Sequence of chain 1.A:
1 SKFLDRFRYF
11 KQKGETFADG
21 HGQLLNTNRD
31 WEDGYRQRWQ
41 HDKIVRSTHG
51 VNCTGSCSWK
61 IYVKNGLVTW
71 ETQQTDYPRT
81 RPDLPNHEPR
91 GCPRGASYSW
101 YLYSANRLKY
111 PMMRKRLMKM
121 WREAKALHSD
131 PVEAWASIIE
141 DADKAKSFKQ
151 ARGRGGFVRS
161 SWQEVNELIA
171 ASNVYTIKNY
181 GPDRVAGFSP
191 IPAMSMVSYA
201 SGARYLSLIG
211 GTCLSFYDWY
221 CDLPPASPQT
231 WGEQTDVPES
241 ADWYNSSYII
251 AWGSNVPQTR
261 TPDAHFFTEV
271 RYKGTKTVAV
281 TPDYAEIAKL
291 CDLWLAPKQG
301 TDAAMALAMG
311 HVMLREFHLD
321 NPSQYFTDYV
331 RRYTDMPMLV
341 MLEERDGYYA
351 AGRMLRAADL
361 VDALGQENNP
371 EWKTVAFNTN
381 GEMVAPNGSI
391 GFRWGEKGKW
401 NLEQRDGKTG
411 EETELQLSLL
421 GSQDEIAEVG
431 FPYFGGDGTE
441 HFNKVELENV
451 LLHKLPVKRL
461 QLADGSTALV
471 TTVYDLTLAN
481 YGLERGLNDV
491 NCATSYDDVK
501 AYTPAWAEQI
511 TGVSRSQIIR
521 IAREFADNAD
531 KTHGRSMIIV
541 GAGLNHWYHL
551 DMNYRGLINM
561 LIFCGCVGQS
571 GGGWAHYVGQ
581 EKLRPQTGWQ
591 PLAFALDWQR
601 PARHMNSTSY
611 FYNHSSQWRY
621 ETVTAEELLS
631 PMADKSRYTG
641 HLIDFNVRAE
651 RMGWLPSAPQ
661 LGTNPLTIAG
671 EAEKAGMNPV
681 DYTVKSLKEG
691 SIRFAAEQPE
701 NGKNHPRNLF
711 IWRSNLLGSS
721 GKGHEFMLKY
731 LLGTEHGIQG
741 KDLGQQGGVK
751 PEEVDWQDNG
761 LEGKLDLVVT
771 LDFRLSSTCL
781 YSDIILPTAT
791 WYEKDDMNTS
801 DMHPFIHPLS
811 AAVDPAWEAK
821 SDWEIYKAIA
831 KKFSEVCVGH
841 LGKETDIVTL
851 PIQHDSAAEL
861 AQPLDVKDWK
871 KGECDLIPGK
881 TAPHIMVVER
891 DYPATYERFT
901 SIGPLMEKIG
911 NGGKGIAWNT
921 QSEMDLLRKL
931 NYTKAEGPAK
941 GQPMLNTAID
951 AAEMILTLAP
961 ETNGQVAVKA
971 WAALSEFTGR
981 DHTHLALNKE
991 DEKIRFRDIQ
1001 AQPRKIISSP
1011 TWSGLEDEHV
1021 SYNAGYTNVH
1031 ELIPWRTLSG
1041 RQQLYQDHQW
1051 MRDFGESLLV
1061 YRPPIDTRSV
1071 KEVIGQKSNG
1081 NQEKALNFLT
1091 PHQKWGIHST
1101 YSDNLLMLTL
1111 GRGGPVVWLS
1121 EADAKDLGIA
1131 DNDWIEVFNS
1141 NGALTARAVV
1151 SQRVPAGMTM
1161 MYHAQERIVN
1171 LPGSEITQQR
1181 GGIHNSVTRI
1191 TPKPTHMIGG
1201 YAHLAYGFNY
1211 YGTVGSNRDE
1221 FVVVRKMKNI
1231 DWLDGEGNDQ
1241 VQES

The protein below binds the small molecule below.
Small molecule (SMILES): Nc1nc2c(c(=O)[nH]1)N[C@@H](/C(S)=C(/S)[C@H](O)CO[P](=O)(O)O[P](=O)(O)OC[C@H]1O[C@@H](n3cnc4c(=O)[nH]c(N)nc43)[C@H](O)[C@@H]1O)C=N2

Binding-site contacts:
Ligand atom S13 contacts residue MD11 of chain 1.E at 3.0 Å (h-bond).
Ligand atom N16 contacts residue ASN1185 of chain 1.A at 3.2 Å (h-bond).
Ligand atom N1 contacts residue ASP822 of chain 1.A at 2.8 Å (salt-bridge).
Ligand atom S12 contacts residue ASN52 of chain 1.A at 3.2 Å (h-bond).
Ligand atom C17 contacts residue ASN1217 of chain 1.A at 3.3 Å.
Ligand atom O2A contacts residue ILE1097 of chain 1.A at 3.1 Å (h-bond).
Ligand atom O2B contacts residue ASN715 of chain 1.A at 3.0 Å (h-bond).
Ligand atom N2 contacts residue LEU771 of chain 1.A at 2.9 Å (h-bond).
Ligand atom O14 contacts residue HIS1092 of chain 1.A at 3.1 Å (h-bond).
Ligand atom N2 contacts residue ASP822 of chain 1.A at 2.8 Å (salt-bridge).
Ligand atom S12 contacts residue 6MO1 of chain 1.F at 2.4 Å.
Ligand atom S13 contacts residue HIS1092 of chain 1.A at 3.2 Å.
Ligand atom O2A contacts residue THR1100 of chain 1.A at 2.7 Å (h-bond).
Ligand atom N7 contacts residue GLY50 of chain 1.A at 3.2 Å (h-bond).
Ligand atom O2A contacts residue HIS1098 of chain 1.A at 3.2 Å.
Ligand atom S12 contacts residue HIS1098 of chain 1.A at 2.9 Å.
Ligand atom O3' contacts residue ASP772 of chain 1.A at 2.7 Å (salt-bridge).
Ligand atom N17 contacts residue THR1090 of chain 1.A at 2.6 Å (h-bond).
Ligand atom O6 contacts residue LYS794 of chain 1.A at 2.8 Å (salt-bridge).
Ligand atom O3' contacts residue ARG774 of chain 1.A at 2.9 Å (salt-bridge).
Ligand atom N16 contacts residue THR1090 of chain 1.A at 3.1 Å (h-bond).
Ligand atom O1A contacts residue SER719 of chain 1.A at 3.2 Å (h-bond).
Ligand atom O1B contacts residue TYR220 of chain 1.A at 2.7 Å (h-bond).
Ligand atom O14 contacts residue ARG1218 of chain 1.A at 3.1 Å (salt-bridge).
Ligand atom N17 contacts residue ASN1217 of chain 1.A at 3.2 Å (h-bond).
Ligand atom N18 contacts residue ASN1185 of chain 1.A at 3.2 Å (h-bond).
Ligand atom O14 contacts residue THR1090 of chain 1.A at 3.2 Å (h-bond).
Ligand atom O2' contacts residue ASP772 of chain 1.A at 2.7 Å (salt-bridge).
Ligand atom O11 contacts residue HIS1163 of chain 1.A at 2.9 Å.
Ligand atom S13 contacts residue 6MO1 of chain 1.F at 2.4 Å.
Ligand atom N7 contacts residue TRP791 of chain 1.A at 2.8 Å (h-bond).
Ligand atom S13 contacts residue ASP222 of chain 1.A at 2.9 Å (salt-bridge).
Ligand atom O14 contacts residue HIS546 of chain 1.A at 3.3 Å (h-bond).
Ligand atom C3' contacts residue ARG774 of chain 1.A at 3.1 Å.
Ligand atom S12 contacts residue MD11 of chain 1.E at 2.6 Å (h-bond).
Ligand atom O4' contacts residue SER714 of chain 1.A at 3.2 Å (h-bond).
Ligand atom N15 contacts residue HIS1092 of chain 1.A at 3.3 Å (h-bond).
Ligand atom O1A contacts residue SER1099 of chain 1.A at 2.8 Å (h-bond).
Ligand atom O2' contacts residue ARG774 of chain 1.A at 2.9 Å (salt-bridge).
Ligand atom O11 contacts residue SER719 of chain 1.A at 3.2 Å (h-bond).